The small molecule below binds the protein below.
Small molecule (SMILES): Cc1ccc(S(=O)(=O)NC(=O)Nc2ccc(S(N)(=O)=O)nc2)cc1

Sequence of chain 1.A:
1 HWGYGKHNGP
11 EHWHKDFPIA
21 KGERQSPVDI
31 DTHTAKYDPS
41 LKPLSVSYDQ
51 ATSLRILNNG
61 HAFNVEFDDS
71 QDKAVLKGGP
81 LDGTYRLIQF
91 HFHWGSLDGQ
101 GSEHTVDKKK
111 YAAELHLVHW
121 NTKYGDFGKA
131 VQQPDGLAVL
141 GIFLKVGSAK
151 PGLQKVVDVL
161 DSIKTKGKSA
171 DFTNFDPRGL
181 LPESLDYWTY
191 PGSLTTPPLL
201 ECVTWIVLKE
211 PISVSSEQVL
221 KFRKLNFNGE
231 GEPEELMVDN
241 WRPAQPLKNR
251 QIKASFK

Binding-site contacts:
Ligand atom C20 contacts residue GLY128 of chain 1.A at 3.5 Å.
Ligand atom N12 contacts residue PRO198 of chain 1.A at 4.1 Å.
Ligand atom N4 contacts residue HIS91 of chain 1.A at 3.4 Å (h-bond).
Ligand atom O2 contacts residue HIS91 of chain 1.A at 3.3 Å.
Ligand atom C6 contacts residue THR196 of chain 1.A at 3.5 Å.
Ligand atom C8 contacts residue LEU194 of chain 1.A at 4.0 Å (hydrophobic).
Ligand atom C23 contacts residue GLN89 of chain 1.A at 4.0 Å.
Ligand atom C7 contacts residue THR196 of chain 1.A at 3.0 Å.
Ligand atom N24 contacts residue HIS91 of chain 1.A at 4.0 Å.
Ligand atom O3 contacts residue THR195 of chain 1.A at 3.0 Å (h-bond).
Ligand atom N24 contacts residue GOL1 of chain 1.C at 3.8 Å.
Ligand atom C8 contacts residue GOL1 of chain 1.C at 3.8 Å.
Ligand atom C20 contacts residue VAL131 of chain 1.A at 3.5 Å (hydrophobic).
Ligand atom C18 contacts residue PHE127 of chain 1.A at 3.8 Å (hydrophobic).
Ligand atom C6 contacts residue THR195 of chain 1.A at 3.6 Å.
Ligand atom N4 contacts residue ZN1 of chain 1.B at 2.0 Å.
Ligand atom N9 contacts residue LEU194 of chain 1.A at 4.0 Å.
Ligand atom C19 contacts residue PHE127 of chain 1.A at 4.0 Å (hydrophobic).
Ligand atom N4 contacts residue HIS93 of chain 1.A at 3.4 Å (h-bond).
Ligand atom O11 contacts residue GOL1 of chain 1.C at 3.8 Å.
Ligand atom O3 contacts residue TRP205 of chain 1.A at 3.5 Å.
Ligand atom N4 contacts residue HIS116 of chain 1.A at 3.5 Å (h-bond).
Ligand atom O2 contacts residue ZN1 of chain 1.B at 3.1 Å.
Ligand atom O2 contacts residue VAL139 of chain 1.A at 3.9 Å.
Ligand atom C6 contacts residue LEU194 of chain 1.A at 3.5 Å (hydrophobic).
Ligand atom N4 contacts residue THR195 of chain 1.A at 2.8 Å (h-bond).
Ligand atom N24 contacts residue LEU194 of chain 1.A at 4.0 Å.
Ligand atom O2 contacts residue HIS116 of chain 1.A at 3.6 Å.
Ligand atom N9 contacts residue THR196 of chain 1.A at 3.9 Å.
Ligand atom C23 contacts residue LEU194 of chain 1.A at 4.0 Å (hydrophobic).
Ligand atom S1 contacts residue ZN1 of chain 1.B at 3.1 Å.
Ligand atom S1 contacts residue THR195 of chain 1.A at 3.9 Å.
Ligand atom C5 contacts residue LEU194 of chain 1.A at 3.8 Å (hydrophobic).
Ligand atom S1 contacts residue HIS91 of chain 1.A at 3.9 Å.
Ligand atom O3 contacts residue SER193 of chain 1.A at 4.0 Å.
Ligand atom C23 contacts residue GOL1 of chain 1.C at 3.6 Å.
Ligand atom O3 contacts residue LEU194 of chain 1.A at 3.4 Å.
Ligand atom C7 contacts residue LEU194 of chain 1.A at 3.6 Å (hydrophobic).
Ligand atom C8 contacts residue THR196 of chain 1.A at 3.8 Å.
Ligand atom O2 contacts residue VAL118 of chain 1.A at 3.7 Å.